This small molecule binds to this protein.
Small molecule (SMILES): Nc1nc2c(ncn2[C@@H]2O[C@H](CO[P](=O)(O)O[P](=O)(O)NP(=O)(O)O)[C@@H](O)[C@H]2O)c(=O)[nH]1

Binding-site contacts:
Ligand atom O2' contacts residue PHE32 of chain 1.A at 3.2 Å.
Ligand atom O1A contacts residue GLY19 of chain 1.A at 3.3 Å.
Ligand atom C8 contacts residue GLY19 of chain 1.A at 3.6 Å.
Ligand atom O4' contacts residue LYS121 of chain 1.A at 3.3 Å (salt-bridge).
Ligand atom N1 contacts residue ASP123 of chain 1.A at 2.9 Å (salt-bridge).
Ligand atom O1B contacts residue GLY17 of chain 1.A at 3.6 Å (h-bond).
Ligand atom O2' contacts residue ASP34 of chain 1.A at 3.2 Å (salt-bridge).
Ligand atom C8 contacts residue ALA22 of chain 1.A at 3.6 Å (hydrophobic).
Ligand atom O1B contacts residue VAL18 of chain 1.A at 3.3 Å (h-bond).
Ligand atom O2B contacts residue LYS20 of chain 1.A at 3.6 Å (salt-bridge).
Ligand atom O1G contacts residue GLY64 of chain 1.A at 2.9 Å (h-bond).
Ligand atom O1B contacts residue LYS20 of chain 1.A at 2.9 Å (salt-bridge).
Ligand atom O2G contacts residue PRO38 of chain 1.A at 3.5 Å.
Ligand atom O1B contacts residue GLY19 of chain 1.A at 3.1 Å (h-bond).
Ligand atom N3B contacts residue GLY17 of chain 1.A at 3.1 Å (h-bond).
Ligand atom O6 contacts residue ASP123 of chain 1.A at 3.5 Å (salt-bridge).
Ligand atom O6 contacts residue LYS121 of chain 1.A at 3.4 Å.
Ligand atom O1A contacts residue SER21 of chain 1.A at 3.3 Å (h-bond).
Ligand atom O3A contacts residue GLY19 of chain 1.A at 3.2 Å (h-bond).
Ligand atom N7 contacts residue ASN120 of chain 1.A at 3.2 Å (h-bond).
Ligand atom O2G contacts residue TYR36 of chain 1.A at 2.5 Å (h-bond).
Ligand atom O2' contacts residue VAL33 of chain 1.A at 2.7 Å (h-bond).
Ligand atom O2B contacts residue SER21 of chain 1.A at 2.9 Å (h-bond).
Ligand atom O3' contacts residue ASP34 of chain 1.A at 3.0 Å (salt-bridge).
Ligand atom O2A contacts residue TYR36 of chain 1.A at 3.5 Å.
Ligand atom PB contacts residue LYS20 of chain 1.A at 3.6 Å.
Ligand atom N2 contacts residue ASP123 of chain 1.A at 3.0 Å (salt-bridge).
Ligand atom N3B contacts residue MG1 of chain 1.C at 3.5 Å.
Ligand atom PB contacts residue MG1 of chain 1.C at 3.2 Å.
Ligand atom O1G contacts residue LYS20 of chain 1.A at 2.6 Å (salt-bridge).
Ligand atom C2' contacts residue VAL33 of chain 1.A at 3.5 Å (hydrophobic).
Ligand atom O2B contacts residue MG1 of chain 1.C at 2.0 Å.
Ligand atom N3B contacts residue TYR36 of chain 1.A at 3.4 Å.
Ligand atom O6 contacts residue SER149 of chain 1.A at 3.5 Å.
Ligand atom O3G contacts residue THR39 of chain 1.A at 2.9 Å (h-bond).
Ligand atom PG contacts residue MG1 of chain 1.C at 3.2 Å.
Ligand atom O3G contacts residue MG1 of chain 1.C at 2.0 Å.
Ligand atom O6 contacts residue ALA150 of chain 1.A at 2.9 Å (h-bond).
Ligand atom O1A contacts residue ALA22 of chain 1.A at 2.8 Å (h-bond).
Ligand atom O6 contacts residue ASN120 of chain 1.A at 3.4 Å (h-bond).

Sequence of chain 1.A:
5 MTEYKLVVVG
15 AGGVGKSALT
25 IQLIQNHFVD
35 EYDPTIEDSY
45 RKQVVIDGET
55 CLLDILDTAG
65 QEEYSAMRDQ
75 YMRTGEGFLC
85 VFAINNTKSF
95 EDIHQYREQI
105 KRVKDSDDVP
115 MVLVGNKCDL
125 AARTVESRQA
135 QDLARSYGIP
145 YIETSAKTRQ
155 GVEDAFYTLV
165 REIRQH